A protein and the small-molecule ligand that binds it are described below.
Small molecule (SMILES): CC(=O)N[C@@H]1[C@@H](O)[C@H](O)[C@@H](CO)O[C@H]1O

Binding-site contacts:
Ligand atom O7 contacts residue ASP64 of chain 1.C at 4.2 Å.
Ligand atom O5 contacts residue ASN84 of chain 1.C at 2.4 Å (h-bond).
Ligand atom C7 contacts residue ASN84 of chain 1.C at 3.4 Å.
Ligand atom C2 contacts residue ASP64 of chain 1.C at 4.1 Å.
Ligand atom N2 contacts residue ASN84 of chain 1.C at 2.8 Å (h-bond).
Ligand atom C1 contacts residue ASN84 of chain 1.C at 1.4 Å.
Ligand atom C2 contacts residue ASN84 of chain 1.C at 2.4 Å.
Ligand atom C1 contacts residue ASP64 of chain 1.C at 3.5 Å.
Ligand atom C5 contacts residue ASN84 of chain 1.C at 3.7 Å.
Ligand atom C8 contacts residue ASN84 of chain 1.C at 4.5 Å.
Ligand atom C3 contacts residue ASN84 of chain 1.C at 3.8 Å.
Ligand atom C4 contacts residue ASN84 of chain 1.C at 4.2 Å.
Ligand atom O7 contacts residue ASN84 of chain 1.C at 3.5 Å (h-bond).
Ligand atom O5 contacts residue ASP64 of chain 1.C at 3.6 Å.

Sequence of chain 1.C:
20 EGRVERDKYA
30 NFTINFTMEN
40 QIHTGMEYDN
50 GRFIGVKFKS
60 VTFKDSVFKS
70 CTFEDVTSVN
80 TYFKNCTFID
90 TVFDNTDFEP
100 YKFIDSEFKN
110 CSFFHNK